This small molecule binds to this protein.
Small molecule (SMILES): CC(=O)N[C@@H]1[C@@H](O)[C@H](O)[C@@H](CO)O[C@H]1O

Binding-site contacts:
Ligand atom O7 contacts residue THR155 of chain 26.E at 4.1 Å.
Ligand atom C1 contacts residue THR155 of chain 26.E at 3.9 Å.
Ligand atom C2 contacts residue HIS149 of chain 26.E at 3.6 Å.
Ligand atom N2 contacts residue HIS149 of chain 26.E at 3.4 Å.
Ligand atom C7 contacts residue ASN153 of chain 26.E at 3.5 Å.
Ligand atom C2 contacts residue ASN153 of chain 26.E at 2.5 Å.
Ligand atom C5 contacts residue THR155 of chain 26.E at 3.9 Å.
Ligand atom O6 contacts residue HIS158 of chain 26.E at 3.8 Å.
Ligand atom O7 contacts residue ASN153 of chain 26.E at 3.8 Å.
Ligand atom C5 contacts residue ASN153 of chain 26.E at 3.7 Å.
Ligand atom C3 contacts residue ASN153 of chain 26.E at 3.8 Å.
Ligand atom C4 contacts residue ASN153 of chain 26.E at 4.2 Å.
Ligand atom O6 contacts residue LYS157 of chain 26.E at 4.2 Å.
Ligand atom C6 contacts residue HIS158 of chain 26.E at 4.4 Å.
Ligand atom N2 contacts residue ASN153 of chain 26.E at 2.9 Å (h-bond).
Ligand atom O5 contacts residue ASN153 of chain 26.E at 2.4 Å (h-bond).
Ligand atom O3 contacts residue HIS149 of chain 26.E at 4.1 Å.
Ligand atom C6 contacts residue LYS157 of chain 26.E at 4.2 Å.
Ligand atom C8 contacts residue GLY102 of chain 59.E at 4.2 Å.
Ligand atom C1 contacts residue HIS158 of chain 26.E at 3.8 Å.
Ligand atom O5 contacts residue HIS158 of chain 26.E at 3.1 Å.
Ligand atom O5 contacts residue GLY156 of chain 26.E at 4.3 Å.
Ligand atom C1 contacts residue ASN153 of chain 26.E at 1.4 Å.
Ligand atom C1 contacts residue HIS149 of chain 26.E at 4.2 Å.
Ligand atom C5 contacts residue HIS158 of chain 26.E at 4.3 Å.
Ligand atom C6 contacts residue THR155 of chain 26.E at 4.4 Å.
Ligand atom O5 contacts residue THR155 of chain 26.E at 3.7 Å.

Sequence of chain 59.E:
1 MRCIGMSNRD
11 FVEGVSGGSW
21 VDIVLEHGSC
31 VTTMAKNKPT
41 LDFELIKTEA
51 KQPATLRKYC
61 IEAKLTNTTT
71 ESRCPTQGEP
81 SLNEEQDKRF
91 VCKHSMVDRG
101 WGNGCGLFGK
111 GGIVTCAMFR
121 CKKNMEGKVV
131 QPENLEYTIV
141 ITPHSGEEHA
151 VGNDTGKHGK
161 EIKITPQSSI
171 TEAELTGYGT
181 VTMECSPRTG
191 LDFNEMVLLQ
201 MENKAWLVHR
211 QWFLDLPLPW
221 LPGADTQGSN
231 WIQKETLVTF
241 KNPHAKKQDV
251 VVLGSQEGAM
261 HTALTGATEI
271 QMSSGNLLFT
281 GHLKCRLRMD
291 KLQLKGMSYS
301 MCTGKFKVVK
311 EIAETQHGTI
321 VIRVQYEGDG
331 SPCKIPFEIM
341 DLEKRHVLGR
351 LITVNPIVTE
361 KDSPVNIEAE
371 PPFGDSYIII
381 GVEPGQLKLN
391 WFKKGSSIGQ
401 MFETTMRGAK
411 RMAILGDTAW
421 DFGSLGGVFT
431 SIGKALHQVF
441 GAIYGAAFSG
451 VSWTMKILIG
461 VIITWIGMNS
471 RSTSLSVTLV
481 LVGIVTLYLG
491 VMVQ

Sequence of chain 26.E:
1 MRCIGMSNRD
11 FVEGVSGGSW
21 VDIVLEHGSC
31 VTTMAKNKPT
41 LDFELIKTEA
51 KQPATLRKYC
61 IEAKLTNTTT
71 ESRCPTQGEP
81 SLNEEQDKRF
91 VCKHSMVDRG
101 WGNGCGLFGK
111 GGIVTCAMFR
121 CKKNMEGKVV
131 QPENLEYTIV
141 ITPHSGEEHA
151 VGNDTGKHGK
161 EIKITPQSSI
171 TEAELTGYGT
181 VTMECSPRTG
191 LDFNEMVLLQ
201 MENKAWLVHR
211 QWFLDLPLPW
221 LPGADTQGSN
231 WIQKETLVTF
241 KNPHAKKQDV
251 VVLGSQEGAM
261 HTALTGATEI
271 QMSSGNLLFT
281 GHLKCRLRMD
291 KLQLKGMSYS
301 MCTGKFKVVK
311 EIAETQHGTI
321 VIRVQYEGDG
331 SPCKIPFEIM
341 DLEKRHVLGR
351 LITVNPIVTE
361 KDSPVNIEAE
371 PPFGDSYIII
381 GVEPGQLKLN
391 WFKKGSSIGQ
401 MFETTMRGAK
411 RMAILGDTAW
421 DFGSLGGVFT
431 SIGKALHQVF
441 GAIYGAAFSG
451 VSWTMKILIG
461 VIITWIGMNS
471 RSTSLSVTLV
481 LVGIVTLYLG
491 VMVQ